Binding-site contacts:
Ligand atom O5 contacts residue ASN801 of chain 1.G at 2.3 Å (h-bond).
Ligand atom O6 contacts residue ASN801 of chain 1.G at 4.5 Å.
Ligand atom C6 contacts residue SER803 of chain 1.G at 4.3 Å.
Ligand atom C4 contacts residue ASN801 of chain 1.G at 4.2 Å.
Ligand atom C2 contacts residue ASN801 of chain 1.G at 2.5 Å.
Ligand atom O5 contacts residue SER803 of chain 1.G at 3.5 Å (h-bond).
Ligand atom O6 contacts residue GLN804 of chain 1.G at 4.0 Å.
Ligand atom C7 contacts residue ASN801 of chain 1.G at 4.0 Å.
Ligand atom N2 contacts residue ASN801 of chain 1.G at 2.9 Å (h-bond).
Ligand atom C1 contacts residue ASN801 of chain 1.G at 1.4 Å.
Ligand atom C3 contacts residue ASN801 of chain 1.G at 3.8 Å.
Ligand atom C5 contacts residue SER803 of chain 1.G at 3.6 Å.
Ligand atom C1 contacts residue SER803 of chain 1.G at 3.4 Å.
Ligand atom C6 contacts residue GLN804 of chain 1.G at 4.5 Å.
Ligand atom C5 contacts residue ASN801 of chain 1.G at 3.6 Å.
Ligand atom O6 contacts residue SER803 of chain 1.G at 4.2 Å.

Sequence of chain 1.G:
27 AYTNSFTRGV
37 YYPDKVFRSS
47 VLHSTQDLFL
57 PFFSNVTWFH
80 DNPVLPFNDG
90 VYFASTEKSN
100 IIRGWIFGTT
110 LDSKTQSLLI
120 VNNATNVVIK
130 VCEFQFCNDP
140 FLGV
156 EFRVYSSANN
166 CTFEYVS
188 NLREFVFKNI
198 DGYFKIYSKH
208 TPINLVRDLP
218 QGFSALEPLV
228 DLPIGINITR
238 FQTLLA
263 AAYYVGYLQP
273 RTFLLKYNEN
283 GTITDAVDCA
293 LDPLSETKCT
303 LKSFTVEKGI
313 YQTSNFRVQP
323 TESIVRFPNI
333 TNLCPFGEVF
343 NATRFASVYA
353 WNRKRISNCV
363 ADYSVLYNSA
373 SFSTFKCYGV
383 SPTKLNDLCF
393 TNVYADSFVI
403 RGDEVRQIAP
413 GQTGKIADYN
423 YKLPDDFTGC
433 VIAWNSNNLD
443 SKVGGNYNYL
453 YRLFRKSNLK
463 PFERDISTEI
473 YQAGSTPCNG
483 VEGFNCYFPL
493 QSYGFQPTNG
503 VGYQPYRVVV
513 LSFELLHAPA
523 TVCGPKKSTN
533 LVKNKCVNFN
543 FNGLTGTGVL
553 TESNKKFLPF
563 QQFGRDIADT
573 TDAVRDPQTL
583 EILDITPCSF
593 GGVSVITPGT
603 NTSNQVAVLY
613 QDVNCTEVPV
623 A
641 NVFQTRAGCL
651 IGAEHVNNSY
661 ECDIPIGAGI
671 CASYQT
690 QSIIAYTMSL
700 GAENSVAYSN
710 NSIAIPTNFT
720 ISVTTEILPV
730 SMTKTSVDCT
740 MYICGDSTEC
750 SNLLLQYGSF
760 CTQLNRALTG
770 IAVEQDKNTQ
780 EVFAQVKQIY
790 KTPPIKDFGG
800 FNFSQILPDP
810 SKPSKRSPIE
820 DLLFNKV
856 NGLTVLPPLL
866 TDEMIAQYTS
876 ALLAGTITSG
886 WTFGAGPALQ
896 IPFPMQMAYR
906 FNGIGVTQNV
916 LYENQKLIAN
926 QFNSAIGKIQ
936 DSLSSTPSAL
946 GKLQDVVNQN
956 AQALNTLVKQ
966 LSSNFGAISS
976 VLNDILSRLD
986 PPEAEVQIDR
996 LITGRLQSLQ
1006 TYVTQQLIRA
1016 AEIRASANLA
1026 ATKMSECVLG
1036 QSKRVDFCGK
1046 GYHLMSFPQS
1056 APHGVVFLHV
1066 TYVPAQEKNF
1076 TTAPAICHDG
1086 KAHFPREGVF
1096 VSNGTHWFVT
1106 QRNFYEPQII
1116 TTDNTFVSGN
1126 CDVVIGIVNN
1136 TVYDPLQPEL

A small-molecule ligand and the protein it binds are described below.
Small molecule (SMILES): CC(=O)N[C@H]1[C@H](O[C@H]2[C@H](O)[C@@H](NC(C)=O)CO[C@@H]2CO)O[C@H](CO)[C@@H](O)[C@@H]1O